This small molecule binds to this protein.
Small molecule (SMILES): O=C[C@H](O)[C@H](O)COP(=O)(O)O

Sequence of chain 2.B:
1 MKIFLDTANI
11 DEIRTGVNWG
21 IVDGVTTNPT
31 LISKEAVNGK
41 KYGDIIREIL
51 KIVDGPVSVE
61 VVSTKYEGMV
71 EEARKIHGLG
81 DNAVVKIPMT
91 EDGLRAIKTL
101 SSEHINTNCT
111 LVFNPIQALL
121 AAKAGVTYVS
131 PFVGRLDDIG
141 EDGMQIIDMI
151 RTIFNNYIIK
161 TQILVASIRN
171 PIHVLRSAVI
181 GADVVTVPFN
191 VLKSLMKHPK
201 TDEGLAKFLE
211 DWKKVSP

Sequence of chain 2.A:
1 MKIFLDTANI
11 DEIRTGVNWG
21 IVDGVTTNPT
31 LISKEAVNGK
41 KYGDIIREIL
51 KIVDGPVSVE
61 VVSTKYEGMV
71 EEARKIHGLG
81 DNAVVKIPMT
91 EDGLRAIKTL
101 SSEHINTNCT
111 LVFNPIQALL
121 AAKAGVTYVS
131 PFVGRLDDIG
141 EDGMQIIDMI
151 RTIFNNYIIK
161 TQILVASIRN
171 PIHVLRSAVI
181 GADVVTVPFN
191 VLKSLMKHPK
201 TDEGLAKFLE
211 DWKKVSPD

Binding-site contacts:
Ligand atom C2 contacts residue PHE132 of chain 2.A at 3.5 Å (hydrophobic).
Ligand atom O1 contacts residue ASP6 of chain 2.A at 4.5 Å.
Ligand atom O3P contacts residue SER167 of chain 2.A at 3.6 Å.
Ligand atom C2 contacts residue LYS86 of chain 2.A at 4.3 Å.
Ligand atom O4 contacts residue SER167 of chain 2.A at 3.8 Å.
Ligand atom O2 contacts residue LYS86 of chain 2.A at 4.0 Å.
Ligand atom O1 contacts residue LYS86 of chain 2.A at 2.7 Å (salt-bridge).
Ligand atom C3 contacts residue ASP6 of chain 2.A at 3.2 Å.
Ligand atom C1 contacts residue ALA166 of chain 2.A at 4.1 Å (hydrophobic).
Ligand atom O1P contacts residue LYS207 of chain 2.B at 4.5 Å.
Ligand atom C2 contacts residue ASP6 of chain 2.A at 3.9 Å.
Ligand atom P contacts residue ARG135 of chain 2.A at 3.8 Å.
Ligand atom O1P contacts residue ARG135 of chain 2.A at 3.2 Å (salt-bridge).
Ligand atom O3P contacts residue ARG169 of chain 2.A at 3.4 Å (salt-bridge).
Ligand atom O3 contacts residue ASP6 of chain 2.A at 2.9 Å (salt-bridge).
Ligand atom O2P contacts residue SER167 of chain 2.A at 2.6 Å (h-bond).
Ligand atom P contacts residue ARG169 of chain 2.A at 4.4 Å.
Ligand atom P contacts residue SER167 of chain 2.A at 3.6 Å.
Ligand atom C3 contacts residue SER167 of chain 2.A at 4.1 Å.
Ligand atom O1 contacts residue ALA166 of chain 2.A at 4.0 Å.
Ligand atom O3 contacts residue SER167 of chain 2.A at 2.9 Å (h-bond).
Ligand atom C1 contacts residue LYS86 of chain 2.A at 3.4 Å.
Ligand atom O2 contacts residue ASN28 of chain 2.A at 3.7 Å.
Ligand atom O2 contacts residue PHE132 of chain 2.A at 3.9 Å.
Ligand atom O2P contacts residue ARG169 of chain 2.A at 4.0 Å.
Ligand atom C2 contacts residue ALA166 of chain 2.A at 4.5 Å (hydrophobic).
Ligand atom O2P contacts residue PHE132 of chain 2.A at 3.9 Å.
Ligand atom O1 contacts residue THR110 of chain 2.A at 4.4 Å.
Ligand atom C1 contacts residue ASP6 of chain 2.A at 3.4 Å.
Ligand atom C4 contacts residue ARG135 of chain 2.A at 4.2 Å.
Ligand atom O2P contacts residue ARG135 of chain 2.A at 2.8 Å (salt-bridge).
Ligand atom C3 contacts residue PHE132 of chain 2.A at 4.4 Å (hydrophobic).
Ligand atom C4 contacts residue SER167 of chain 2.A at 4.2 Å.
Ligand atom C1 contacts residue PHE132 of chain 2.A at 4.4 Å (hydrophobic).
Ligand atom O3 contacts residue ALA166 of chain 2.A at 3.9 Å.
Ligand atom C4 contacts residue PHE132 of chain 2.A at 3.7 Å (hydrophobic).
Ligand atom O1 contacts residue PHE132 of chain 2.A at 4.3 Å.